Binding-site contacts:
Ligand atom C5 contacts residue ASN32 of chain 1.D at 3.6 Å.
Ligand atom C1 contacts residue ASN33 of chain 1.D at 3.9 Å.
Ligand atom C7 contacts residue ASN32 of chain 1.D at 3.8 Å.
Ligand atom O5 contacts residue ASN33 of chain 1.D at 3.2 Å (h-bond).
Ligand atom C5 contacts residue ASN33 of chain 1.D at 4.1 Å.
Ligand atom N2 contacts residue ASN32 of chain 1.D at 2.9 Å (h-bond).
Ligand atom O5 contacts residue ASN32 of chain 1.D at 2.5 Å (h-bond).
Ligand atom C2 contacts residue ASN32 of chain 1.D at 2.6 Å.
Ligand atom C4 contacts residue ASN32 of chain 1.D at 4.3 Å.
Ligand atom C1 contacts residue ASN32 of chain 1.D at 1.5 Å.
Ligand atom C8 contacts residue ARG29 of chain 1.D at 4.0 Å.
Ligand atom O6 contacts residue ASN33 of chain 1.D at 3.9 Å.
Ligand atom C3 contacts residue ASN32 of chain 1.D at 3.9 Å.
Ligand atom C8 contacts residue ASN32 of chain 1.D at 4.3 Å.
Ligand atom C6 contacts residue ASN33 of chain 1.D at 4.1 Å.

Sequence of chain 1.D:
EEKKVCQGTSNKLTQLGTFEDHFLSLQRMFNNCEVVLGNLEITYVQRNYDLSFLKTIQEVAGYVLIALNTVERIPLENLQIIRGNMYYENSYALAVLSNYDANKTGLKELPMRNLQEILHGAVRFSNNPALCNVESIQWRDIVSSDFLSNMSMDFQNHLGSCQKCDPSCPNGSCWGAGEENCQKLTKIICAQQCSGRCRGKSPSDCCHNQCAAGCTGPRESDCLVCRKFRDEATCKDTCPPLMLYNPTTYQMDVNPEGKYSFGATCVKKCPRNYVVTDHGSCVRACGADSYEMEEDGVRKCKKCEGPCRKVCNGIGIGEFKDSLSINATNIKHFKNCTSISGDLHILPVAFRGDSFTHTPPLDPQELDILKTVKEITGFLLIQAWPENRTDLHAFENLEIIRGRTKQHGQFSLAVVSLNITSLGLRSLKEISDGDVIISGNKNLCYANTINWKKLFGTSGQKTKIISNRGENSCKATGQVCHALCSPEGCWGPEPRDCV

The protein below binds the small molecule below.
Small molecule (SMILES): CC(=O)N[C@H]1[C@H](O[C@H]2[C@H](O)[C@@H](NC(C)=O)CO[C@@H]2CO)O[C@H](CO)[C@@H](O)[C@@H]1O